This small molecule binds to this protein.
Small molecule (SMILES): CC(=O)N[C@@H]1[C@@H](O)[C@H](O)[C@@H](CO)O[C@H]1O

Sequence of chain 1.B:
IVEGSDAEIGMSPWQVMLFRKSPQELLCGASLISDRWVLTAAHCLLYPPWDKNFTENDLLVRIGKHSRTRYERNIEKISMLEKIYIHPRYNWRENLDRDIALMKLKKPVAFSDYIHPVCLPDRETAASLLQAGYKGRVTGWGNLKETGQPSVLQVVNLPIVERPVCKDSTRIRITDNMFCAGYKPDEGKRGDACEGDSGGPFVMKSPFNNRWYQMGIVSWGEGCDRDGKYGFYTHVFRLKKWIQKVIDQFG

Binding-site contacts:
Ligand atom O7 contacts residue LEU46 of chain 1.B at 3.8 Å.
Ligand atom O5 contacts residue ASN53 of chain 1.B at 2.3 Å (h-bond).
Ligand atom C1 contacts residue ASN53 of chain 1.B at 1.4 Å.
Ligand atom C3 contacts residue ASN53 of chain 1.B at 3.7 Å.
Ligand atom O7 contacts residue PRO48 of chain 1.B at 4.4 Å.
Ligand atom N2 contacts residue ASN53 of chain 1.B at 2.9 Å (h-bond).
Ligand atom C7 contacts residue LEU46 of chain 1.B at 3.9 Å (hydrophobic).
Ligand atom C8 contacts residue ASN53 of chain 1.B at 4.2 Å.
Ligand atom C4 contacts residue ASN53 of chain 1.B at 4.1 Å.
Ligand atom C5 contacts residue ASN53 of chain 1.B at 3.7 Å.
Ligand atom C2 contacts residue ASN53 of chain 1.B at 2.4 Å.
Ligand atom C7 contacts residue ASN53 of chain 1.B at 3.8 Å.
Ligand atom C8 contacts residue LEU46 of chain 1.B at 4.0 Å (hydrophobic).